Sequence of chain 1.A:
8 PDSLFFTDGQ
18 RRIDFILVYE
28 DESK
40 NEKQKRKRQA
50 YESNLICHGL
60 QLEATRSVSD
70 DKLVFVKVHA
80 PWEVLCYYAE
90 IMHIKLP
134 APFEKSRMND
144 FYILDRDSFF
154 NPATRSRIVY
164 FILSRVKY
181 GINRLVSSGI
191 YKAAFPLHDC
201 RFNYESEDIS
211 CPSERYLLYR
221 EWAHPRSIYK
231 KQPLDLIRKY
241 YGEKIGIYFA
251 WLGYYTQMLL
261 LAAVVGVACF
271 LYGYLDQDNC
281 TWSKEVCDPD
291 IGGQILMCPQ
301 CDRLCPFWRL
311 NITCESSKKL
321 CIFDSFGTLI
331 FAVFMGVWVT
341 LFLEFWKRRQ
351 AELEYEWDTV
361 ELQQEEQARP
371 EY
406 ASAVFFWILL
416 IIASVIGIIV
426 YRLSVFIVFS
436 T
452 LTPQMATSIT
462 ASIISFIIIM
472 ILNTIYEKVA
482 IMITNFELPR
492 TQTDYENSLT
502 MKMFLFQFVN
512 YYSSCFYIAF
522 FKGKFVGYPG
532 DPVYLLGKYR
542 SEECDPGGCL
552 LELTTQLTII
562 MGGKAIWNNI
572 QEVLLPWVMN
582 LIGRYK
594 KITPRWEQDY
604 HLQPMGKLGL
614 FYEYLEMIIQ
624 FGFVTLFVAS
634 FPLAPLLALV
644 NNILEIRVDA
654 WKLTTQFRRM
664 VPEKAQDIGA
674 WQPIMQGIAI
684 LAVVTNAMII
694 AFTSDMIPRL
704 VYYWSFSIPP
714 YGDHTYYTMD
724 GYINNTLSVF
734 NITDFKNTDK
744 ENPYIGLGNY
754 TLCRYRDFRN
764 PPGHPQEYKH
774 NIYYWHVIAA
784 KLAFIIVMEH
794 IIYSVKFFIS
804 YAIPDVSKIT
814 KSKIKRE

This protein binds this small molecule.
Small molecule (SMILES): CC(=O)N[C@@H]1[C@@H](O)[C@H](O)[C@@H](CO)O[C@H]1O

Binding-site contacts:
Ligand atom O5 contacts residue PRO289 of chain 1.A at 4.2 Å.
Ligand atom O5 contacts residue ASN311 of chain 1.A at 2.4 Å (h-bond).
Ligand atom C6 contacts residue ARG309 of chain 1.A at 4.3 Å.
Ligand atom C1 contacts residue ASN311 of chain 1.A at 1.4 Å.
Ligand atom C7 contacts residue ASN311 of chain 1.A at 3.5 Å.
Ligand atom N2 contacts residue ASN311 of chain 1.A at 2.9 Å (h-bond).
Ligand atom O6 contacts residue GLN294 of chain 1.A at 4.4 Å.
Ligand atom O7 contacts residue ASN311 of chain 1.A at 3.7 Å.
Ligand atom C4 contacts residue ASN311 of chain 1.A at 4.2 Å.
Ligand atom O7 contacts residue ILE312 of chain 1.A at 4.1 Å.
Ligand atom C8 contacts residue ILE312 of chain 1.A at 4.5 Å (hydrophobic).
Ligand atom C3 contacts residue ASN311 of chain 1.A at 3.8 Å.
Ligand atom O5 contacts residue GLY293 of chain 1.A at 3.8 Å.
Ligand atom O6 contacts residue PRO289 of chain 1.A at 3.6 Å.
Ligand atom C8 contacts residue ASN311 of chain 1.A at 4.2 Å.
Ligand atom C6 contacts residue GLY293 of chain 1.A at 4.5 Å.
Ligand atom C5 contacts residue ASN311 of chain 1.A at 3.6 Å.
Ligand atom C2 contacts residue ASN311 of chain 1.A at 2.5 Å.